Binding-site contacts:
Ligand atom C8 contacts residue ASN203 of chain 1.A at 4.2 Å.
Ligand atom C4 contacts residue ASN203 of chain 1.A at 4.3 Å.
Ligand atom C1 contacts residue THR205 of chain 1.A at 3.3 Å.
Ligand atom C6 contacts residue NAG1 of chain 1.J at 3.4 Å.
Ligand atom O6 contacts residue THR205 of chain 1.A at 3.7 Å.
Ligand atom O7 contacts residue LYS241 of chain 1.A at 4.1 Å.
Ligand atom O7 contacts residue ASN203 of chain 1.A at 3.4 Å (h-bond).
Ligand atom C8 contacts residue GLN201 of chain 1.A at 4.0 Å.
Ligand atom O4 contacts residue THR205 of chain 1.A at 4.5 Å.
Ligand atom O5 contacts residue THR205 of chain 1.A at 3.6 Å.
Ligand atom C7 contacts residue ASN203 of chain 1.A at 3.2 Å.
Ligand atom C6 contacts residue THR205 of chain 1.A at 4.3 Å.
Ligand atom O3 contacts residue NAG1 of chain 1.J at 3.3 Å (h-bond).
Ligand atom C4 contacts residue THR205 of chain 1.A at 4.4 Å.
Ligand atom N2 contacts residue ASN203 of chain 1.A at 2.8 Å (h-bond).
Ligand atom C5 contacts residue NAG1 of chain 1.J at 3.7 Å.
Ligand atom C2 contacts residue THR205 of chain 1.A at 4.4 Å.
Ligand atom C3 contacts residue NAG1 of chain 1.J at 3.8 Å.
Ligand atom C1 contacts residue ILE168 of chain 1.A at 4.2 Å (hydrophobic).
Ligand atom C4 contacts residue NAG1 of chain 1.J at 2.8 Å.
Ligand atom O5 contacts residue ASN203 of chain 1.A at 2.5 Å (h-bond).
Ligand atom C8 contacts residue ILE168 of chain 1.A at 3.4 Å (hydrophobic).
Ligand atom C2 contacts residue ASN203 of chain 1.A at 2.5 Å.
Ligand atom C6 contacts residue GLU206 of chain 1.A at 4.0 Å.
Ligand atom C1 contacts residue ASN203 of chain 1.A at 1.6 Å.
Ligand atom C5 contacts residue THR205 of chain 1.A at 3.5 Å.
Ligand atom C7 contacts residue ILE168 of chain 1.A at 3.8 Å (hydrophobic).
Ligand atom N2 contacts residue ILE168 of chain 1.A at 3.5 Å.
Ligand atom C7 contacts residue GLN201 of chain 1.A at 4.5 Å.
Ligand atom C5 contacts residue ASN203 of chain 1.A at 3.8 Å.
Ligand atom O6 contacts residue NAG1 of chain 1.J at 4.1 Å.
Ligand atom C8 contacts residue THR162 of chain 1.A at 4.3 Å.
Ligand atom O6 contacts residue GLU206 of chain 1.A at 3.0 Å (salt-bridge).
Ligand atom O7 contacts residue GLN201 of chain 1.A at 4.1 Å.
Ligand atom O4 contacts residue NAG1 of chain 1.J at 2.2 Å.
Ligand atom C3 contacts residue ASN203 of chain 1.A at 3.9 Å.

A protein and the small-molecule ligand that binds it are described below.
Small molecule (SMILES): CC(=O)N[C@@H]1[C@@H](O)[C@H](O)[C@@H](CO)O[C@H]1O

Sequence of chain 1.A:
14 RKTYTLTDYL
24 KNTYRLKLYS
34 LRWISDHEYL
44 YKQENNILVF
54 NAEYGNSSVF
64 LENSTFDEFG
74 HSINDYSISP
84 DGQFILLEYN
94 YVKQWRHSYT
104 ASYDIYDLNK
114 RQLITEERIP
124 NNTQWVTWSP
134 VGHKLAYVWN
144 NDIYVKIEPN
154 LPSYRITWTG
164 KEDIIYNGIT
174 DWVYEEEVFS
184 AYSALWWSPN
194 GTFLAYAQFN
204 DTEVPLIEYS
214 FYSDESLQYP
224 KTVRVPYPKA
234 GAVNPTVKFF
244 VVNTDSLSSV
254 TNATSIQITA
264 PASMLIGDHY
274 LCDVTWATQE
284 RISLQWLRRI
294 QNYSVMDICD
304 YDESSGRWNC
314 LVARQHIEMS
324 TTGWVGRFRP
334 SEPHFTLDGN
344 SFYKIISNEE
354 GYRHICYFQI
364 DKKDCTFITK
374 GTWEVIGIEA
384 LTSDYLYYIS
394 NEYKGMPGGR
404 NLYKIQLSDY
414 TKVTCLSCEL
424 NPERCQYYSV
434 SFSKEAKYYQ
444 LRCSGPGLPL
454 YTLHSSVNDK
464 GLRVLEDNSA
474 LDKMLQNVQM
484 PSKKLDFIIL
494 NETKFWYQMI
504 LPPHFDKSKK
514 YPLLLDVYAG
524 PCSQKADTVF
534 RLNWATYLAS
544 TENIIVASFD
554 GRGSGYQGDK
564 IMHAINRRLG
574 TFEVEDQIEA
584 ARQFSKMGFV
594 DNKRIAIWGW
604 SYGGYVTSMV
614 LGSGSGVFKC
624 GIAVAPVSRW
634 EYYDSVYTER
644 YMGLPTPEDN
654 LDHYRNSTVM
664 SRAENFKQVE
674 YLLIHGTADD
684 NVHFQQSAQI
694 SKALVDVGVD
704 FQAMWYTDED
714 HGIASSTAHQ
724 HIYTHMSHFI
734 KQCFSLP